Sequence of chain 1.D:
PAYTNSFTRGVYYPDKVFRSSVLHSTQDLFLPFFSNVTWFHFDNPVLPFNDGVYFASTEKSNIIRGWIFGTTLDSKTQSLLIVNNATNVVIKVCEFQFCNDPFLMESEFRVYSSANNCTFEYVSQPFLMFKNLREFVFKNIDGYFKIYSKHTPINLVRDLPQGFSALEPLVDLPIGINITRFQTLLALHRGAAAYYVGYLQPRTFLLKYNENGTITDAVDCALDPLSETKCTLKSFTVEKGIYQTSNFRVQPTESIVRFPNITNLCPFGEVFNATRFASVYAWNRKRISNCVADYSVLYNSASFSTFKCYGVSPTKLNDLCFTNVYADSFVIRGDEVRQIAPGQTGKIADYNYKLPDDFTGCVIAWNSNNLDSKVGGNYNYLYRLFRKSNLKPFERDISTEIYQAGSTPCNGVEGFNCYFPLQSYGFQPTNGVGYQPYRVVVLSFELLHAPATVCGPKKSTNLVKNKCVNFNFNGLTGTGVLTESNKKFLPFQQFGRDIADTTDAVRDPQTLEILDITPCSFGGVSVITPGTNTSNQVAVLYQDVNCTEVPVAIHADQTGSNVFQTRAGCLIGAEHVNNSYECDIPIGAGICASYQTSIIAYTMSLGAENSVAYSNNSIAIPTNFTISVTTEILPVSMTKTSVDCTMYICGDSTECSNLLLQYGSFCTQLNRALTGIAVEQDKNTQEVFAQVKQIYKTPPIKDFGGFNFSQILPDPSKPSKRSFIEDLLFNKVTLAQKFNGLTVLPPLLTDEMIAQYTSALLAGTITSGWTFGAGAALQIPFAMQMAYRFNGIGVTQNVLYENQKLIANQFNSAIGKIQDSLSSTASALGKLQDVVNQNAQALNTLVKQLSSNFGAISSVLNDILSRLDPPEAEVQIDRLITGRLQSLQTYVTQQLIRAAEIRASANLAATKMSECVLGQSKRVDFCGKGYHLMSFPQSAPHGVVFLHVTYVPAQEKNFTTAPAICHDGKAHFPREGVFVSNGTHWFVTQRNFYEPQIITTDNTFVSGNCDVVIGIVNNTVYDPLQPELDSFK

Binding-site contacts:
Ligand atom C5 contacts residue ASN657 of chain 1.D at 3.7 Å.
Ligand atom C6 contacts residue ASN657 of chain 1.D at 4.3 Å.
Ligand atom C7 contacts residue ASN657 of chain 1.D at 3.4 Å.
Ligand atom O5 contacts residue ASN657 of chain 1.D at 2.4 Å (h-bond).
Ligand atom C1 contacts residue ASN657 of chain 1.D at 1.4 Å.
Ligand atom C3 contacts residue ASN657 of chain 1.D at 3.8 Å.
Ligand atom C4 contacts residue ASN657 of chain 1.D at 4.2 Å.
Ligand atom C8 contacts residue ASN657 of chain 1.D at 4.5 Å.
Ligand atom N2 contacts residue ASN657 of chain 1.D at 2.9 Å (h-bond).
Ligand atom C2 contacts residue ASN657 of chain 1.D at 2.5 Å.
Ligand atom O7 contacts residue ASN657 of chain 1.D at 3.5 Å (h-bond).

A protein and the small-molecule ligand that binds it are described below.
Small molecule (SMILES): CC(=O)N[C@@H]1[C@@H](O)[C@H](O)[C@@H](CO)O[C@H]1O